Sequence of chain 1.C:
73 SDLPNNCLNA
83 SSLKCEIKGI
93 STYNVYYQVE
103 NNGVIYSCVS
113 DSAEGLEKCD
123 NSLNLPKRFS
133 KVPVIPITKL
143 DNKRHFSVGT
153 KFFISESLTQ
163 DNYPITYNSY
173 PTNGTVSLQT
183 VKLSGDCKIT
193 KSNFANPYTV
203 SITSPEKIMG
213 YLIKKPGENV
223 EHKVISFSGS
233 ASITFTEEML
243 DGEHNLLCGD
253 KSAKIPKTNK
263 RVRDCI

The small molecule below binds the protein below.
Small molecule (SMILES): CC(=O)N[C@H]1[C@H](O[C@H]2[C@H](O)[C@@H](NC(C)=O)CO[C@@H]2CO)O[C@H](CO)[C@@H](O)[C@@H]1O

Binding-site contacts:
Ligand atom C8 contacts residue ASN103 of chain 1.C at 3.4 Å.
Ligand atom C7 contacts residue ASN81 of chain 1.C at 3.4 Å.
Ligand atom O5 contacts residue SER84 of chain 1.C at 4.3 Å.
Ligand atom C6 contacts residue LEU85 of chain 1.C at 3.8 Å (hydrophobic).
Ligand atom C5 contacts residue LEU85 of chain 1.C at 3.6 Å (hydrophobic).
Ligand atom C3 contacts residue ASN81 of chain 1.C at 3.4 Å.
Ligand atom O7 contacts residue ASN104 of chain 1.C at 3.8 Å.
Ligand atom C2 contacts residue ASN81 of chain 1.C at 2.5 Å.
Ligand atom C1 contacts residue SER84 of chain 1.C at 3.8 Å.
Ligand atom C7 contacts residue ASN103 of chain 1.C at 3.9 Å.
Ligand atom C8 contacts residue ASN81 of chain 1.C at 4.3 Å.
Ligand atom C5 contacts residue ASN81 of chain 1.C at 3.5 Å.
Ligand atom C6 contacts residue ASN78 of chain 1.C at 4.1 Å.
Ligand atom O7 contacts residue ASN103 of chain 1.C at 3.6 Å (h-bond).
Ligand atom C6 contacts residue ASN103 of chain 1.C at 3.4 Å.
Ligand atom C5 contacts residue SER84 of chain 1.C at 4.2 Å.
Ligand atom C1 contacts residue ASN81 of chain 1.C at 1.4 Å.
Ligand atom O6 contacts residue ASN103 of chain 1.C at 3.6 Å.
Ligand atom C1 contacts residue LEU85 of chain 1.C at 4.4 Å (hydrophobic).
Ligand atom O7 contacts residue ASN81 of chain 1.C at 3.7 Å.
Ligand atom O5 contacts residue ASN81 of chain 1.C at 2.5 Å (h-bond).
Ligand atom C4 contacts residue ASN81 of chain 1.C at 3.9 Å.
Ligand atom O5 contacts residue LEU85 of chain 1.C at 3.5 Å.
Ligand atom N2 contacts residue ASN81 of chain 1.C at 2.7 Å (h-bond).
Ligand atom O4 contacts residue SER84 of chain 1.C at 4.2 Å.